Sequence of chain 1.A:
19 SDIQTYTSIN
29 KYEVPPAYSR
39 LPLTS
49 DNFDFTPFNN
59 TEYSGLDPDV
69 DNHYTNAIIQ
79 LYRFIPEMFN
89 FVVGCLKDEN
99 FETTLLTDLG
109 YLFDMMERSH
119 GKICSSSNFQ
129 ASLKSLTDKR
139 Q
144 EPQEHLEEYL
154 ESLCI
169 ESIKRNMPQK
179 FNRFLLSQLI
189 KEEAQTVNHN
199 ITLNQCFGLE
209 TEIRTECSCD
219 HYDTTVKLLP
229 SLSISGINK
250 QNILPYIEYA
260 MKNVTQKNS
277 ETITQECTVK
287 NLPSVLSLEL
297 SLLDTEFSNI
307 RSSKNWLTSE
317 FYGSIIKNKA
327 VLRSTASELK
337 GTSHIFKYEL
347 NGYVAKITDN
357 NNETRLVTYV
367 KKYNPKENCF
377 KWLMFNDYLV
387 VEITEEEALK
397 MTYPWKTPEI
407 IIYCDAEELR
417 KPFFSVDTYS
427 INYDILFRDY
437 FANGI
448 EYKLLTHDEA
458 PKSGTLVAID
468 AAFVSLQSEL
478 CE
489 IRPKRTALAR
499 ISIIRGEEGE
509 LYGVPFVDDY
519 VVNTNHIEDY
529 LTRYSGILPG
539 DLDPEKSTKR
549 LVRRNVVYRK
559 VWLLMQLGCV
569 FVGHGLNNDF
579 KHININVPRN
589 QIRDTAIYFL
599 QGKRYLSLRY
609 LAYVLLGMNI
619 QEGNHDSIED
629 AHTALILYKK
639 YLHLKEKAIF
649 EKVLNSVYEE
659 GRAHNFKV

Binding-site contacts:
Ligand atom C4' contacts residue SER605 of chain 1.A at 3.7 Å.
Ligand atom C2' contacts residue ASN576 of chain 1.A at 3.7 Å.
Ligand atom C2' contacts residue TYR532 of chain 1.A at 3.7 Å (hydrophobic).
Ligand atom C3' contacts residue PHE470 of chain 1.A at 3.7 Å (hydrophobic).
Ligand atom O2' contacts residue TYR532 of chain 1.A at 3.5 Å.
Ligand atom OP2 contacts residue SER605 of chain 1.A at 3.3 Å (h-bond).
Ligand atom O3' contacts residue ALA469 of chain 1.A at 3.5 Å.
Ligand atom OP1 contacts residue LEU606 of chain 1.A at 3.0 Å (h-bond).
Ligand atom O2' contacts residue TYR603 of chain 1.A at 3.6 Å.
Ligand atom C4' contacts residue ARG602 of chain 1.A at 3.7 Å.
Ligand atom O2' contacts residue ARG602 of chain 1.A at 2.5 Å (salt-bridge).
Ligand atom C6 contacts residue TYR532 of chain 1.A at 3.7 Å (hydrophobic).
Ligand atom OP1 contacts residue ASP467 of chain 1.A at 2.8 Å (salt-bridge).
Ligand atom O3' contacts residue SER533 of chain 1.A at 3.7 Å.
Ligand atom N6 contacts residue TYR532 of chain 1.A at 3.7 Å.
Ligand atom N3 contacts residue TYR603 of chain 1.A at 3.7 Å.
Ligand atom C5' contacts residue SER605 of chain 1.A at 3.5 Å.
Ligand atom C1' contacts residue ARG602 of chain 1.A at 3.7 Å.
Ligand atom P contacts residue SER605 of chain 1.A at 3.6 Å.
Ligand atom C5' contacts residue ALA468 of chain 1.A at 3.5 Å (hydrophobic).
Ligand atom O3' contacts residue SER605 of chain 1.A at 3.3 Å.
Ligand atom N7 contacts residue TYR532 of chain 1.A at 3.7 Å.
Ligand atom O2' contacts residue PHE470 of chain 1.A at 3.6 Å.
Ligand atom O2' contacts residue TYR603 of chain 1.A at 3.0 Å (h-bond).
Ligand atom O4' contacts residue TYR603 of chain 1.A at 3.1 Å (h-bond).
Ligand atom O2' contacts residue ASN576 of chain 1.A at 2.8 Å (h-bond).
Ligand atom OP1 contacts residue SER605 of chain 1.A at 3.7 Å.
Ligand atom O5' contacts residue ALA468 of chain 1.A at 3.6 Å.
Ligand atom O2' contacts residue LEU604 of chain 1.A at 3.0 Å (h-bond).
Ligand atom O4' contacts residue ARG602 of chain 1.A at 3.7 Å.
Ligand atom C2' contacts residue SER533 of chain 1.A at 3.5 Å.
Ligand atom O2' contacts residue SER533 of chain 1.A at 3.1 Å (h-bond).
Ligand atom C4' contacts residue TYR603 of chain 1.A at 3.6 Å (hydrophobic).
Ligand atom O3' contacts residue LEU604 of chain 1.A at 3.6 Å (h-bond).
Ligand atom O3' contacts residue PHE470 of chain 1.A at 2.6 Å (h-bond).
Ligand atom C8 contacts residue TYR532 of chain 1.A at 3.6 Å (hydrophobic).
Ligand atom C1' contacts residue TYR603 of chain 1.A at 3.5 Å (hydrophobic).
Ligand atom C2' contacts residue ARG602 of chain 1.A at 3.6 Å.
Ligand atom C5 contacts residue TYR532 of chain 1.A at 3.6 Å (hydrophobic).
Ligand atom C3' contacts residue SER533 of chain 1.A at 3.7 Å.

The protein below binds the small molecule below.
Small molecule (SMILES): Nc1nc(=O)c2ncn([C@@H]3O[C@H](CO[P](=O)(O)O[C@H]4[C@@H](O)[C@H](n5cnc6c(N)ncnc65)O[C@@H]4CO)[C@@H](O[P](=O)(O)OC[C@H]4O[C@@H](n5cnc6c(=O)nc(N)[nH]c65)[C@H](O)[C@@H]4O[P](=O)(O)OC[C@H]4O[C@@H](n5cnc6c(N)ncnc65)[C@H](O)[C@@H]4O)[C@H]3O)c2[nH]1